This small molecule binds to this protein.
Small molecule (SMILES): Nc1ncnc2c1ncn2[C@@H]1O[C@H](CO[P](=O)(O)C[P](=O)(O)OP(=O)(O)O)[C@@H](O)[C@H]1O

Sequence of chain 1.A:
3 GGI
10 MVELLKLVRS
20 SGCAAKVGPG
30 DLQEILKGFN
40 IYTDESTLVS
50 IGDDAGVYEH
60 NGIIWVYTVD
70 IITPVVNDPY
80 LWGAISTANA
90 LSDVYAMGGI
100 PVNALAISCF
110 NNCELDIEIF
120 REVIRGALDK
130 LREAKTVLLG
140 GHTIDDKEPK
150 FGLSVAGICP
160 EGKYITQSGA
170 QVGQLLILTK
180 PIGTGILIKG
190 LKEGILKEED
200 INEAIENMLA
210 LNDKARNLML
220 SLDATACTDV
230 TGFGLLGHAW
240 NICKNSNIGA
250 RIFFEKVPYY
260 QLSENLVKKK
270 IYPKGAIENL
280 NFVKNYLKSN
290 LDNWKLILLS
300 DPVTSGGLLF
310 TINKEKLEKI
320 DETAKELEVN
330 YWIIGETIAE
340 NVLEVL

Sequence of chain 1.B:
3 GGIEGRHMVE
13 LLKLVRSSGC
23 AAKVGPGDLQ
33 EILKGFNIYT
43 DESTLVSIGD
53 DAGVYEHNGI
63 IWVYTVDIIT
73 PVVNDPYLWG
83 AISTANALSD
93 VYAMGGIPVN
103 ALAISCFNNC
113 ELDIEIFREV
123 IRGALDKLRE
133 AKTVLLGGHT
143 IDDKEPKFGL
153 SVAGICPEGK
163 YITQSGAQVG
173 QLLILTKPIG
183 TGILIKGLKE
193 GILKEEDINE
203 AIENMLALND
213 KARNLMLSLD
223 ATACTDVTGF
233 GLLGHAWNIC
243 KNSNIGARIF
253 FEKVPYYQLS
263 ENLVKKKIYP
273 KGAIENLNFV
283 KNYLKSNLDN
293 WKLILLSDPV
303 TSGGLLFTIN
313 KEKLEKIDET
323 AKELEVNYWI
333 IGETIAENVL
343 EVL

Binding-site contacts:
Ligand atom O2' contacts residue GLY140 of chain 1.B at 3.1 Å (h-bond).
Ligand atom O1B contacts residue CO1 of chain 1.D at 2.2 Å.
Ligand atom O1A contacts residue LYS25 of chain 1.A at 3.3 Å (salt-bridge).
Ligand atom N6 contacts residue SER107 of chain 1.B at 3.3 Å (h-bond).
Ligand atom O1B contacts residue CO1 of chain 1.I at 2.5 Å.
Ligand atom O2B contacts residue ASP53 of chain 1.A at 3.1 Å (salt-bridge).
Ligand atom O3' contacts residue ASP52 of chain 1.A at 2.9 Å (salt-bridge).
Ligand atom O1G contacts residue THR230 of chain 1.A at 3.1 Å (h-bond).
Ligand atom N3 contacts residue GLY140 of chain 1.B at 3.4 Å (h-bond).
Ligand atom PB contacts residue CO1 of chain 1.C at 3.2 Å.
Ligand atom O1B contacts residue ASP69 of chain 1.A at 3.1 Å (salt-bridge).
Ligand atom O3G contacts residue HIS141 of chain 1.B at 3.0 Å.
Ligand atom O3G contacts residue LYS25 of chain 1.A at 2.8 Å (salt-bridge).
Ligand atom N7 contacts residue HIS141 of chain 1.B at 3.4 Å (h-bond).
Ligand atom O1G contacts residue CO1 of chain 1.D at 2.2 Å.
Ligand atom O2G contacts residue LYS25 of chain 1.A at 3.1 Å.
Ligand atom PB contacts residue CO1 of chain 1.D at 3.1 Å.
Ligand atom N6 contacts residue THR142 of chain 1.B at 3.2 Å (h-bond).
Ligand atom O2G contacts residue GLY231 of chain 1.A at 2.8 Å (h-bond).
Ligand atom N7 contacts residue THR142 of chain 1.B at 3.0 Å (h-bond).
Ligand atom O2A contacts residue PHE232 of chain 1.A at 3.3 Å.
Ligand atom C8 contacts residue GLY140 of chain 1.B at 3.4 Å.
Ligand atom PG contacts residue CO1 of chain 1.I at 3.2 Å.
Ligand atom O3' contacts residue GLY51 of chain 1.A at 2.9 Å (h-bond).
Ligand atom N3 contacts residue GLY139 of chain 1.B at 3.3 Å.
Ligand atom PG contacts residue THR230 of chain 1.A at 3.2 Å.
Ligand atom O3G contacts residue ASP69 of chain 1.A at 3.3 Å (salt-bridge).
Ligand atom O2B contacts residue ASP92 of chain 1.A at 3.0 Å (salt-bridge).
Ligand atom O2G contacts residue THR230 of chain 1.A at 2.9 Å (h-bond).
Ligand atom C2' contacts residue GLY140 of chain 1.B at 3.4 Å.
Ligand atom O1B contacts residue CO1 of chain 1.E at 2.8 Å.
Ligand atom O1A contacts residue CO1 of chain 1.I at 2.0 Å.
Ligand atom PG contacts residue CO1 of chain 1.D at 3.2 Å.
Ligand atom PA contacts residue CO1 of chain 1.I at 3.3 Å.
Ligand atom O3G contacts residue CO1 of chain 1.I at 2.0 Å.
Ligand atom O1A contacts residue HIS141 of chain 1.B at 3.1 Å (h-bond).
Ligand atom O1B contacts residue ASP92 of chain 1.A at 3.1 Å (salt-bridge).
Ligand atom O3B contacts residue THR230 of chain 1.A at 3.3 Å (h-bond).
Ligand atom O2B contacts residue CO1 of chain 1.C at 2.0 Å.
Ligand atom O2A contacts residue LYS25 of chain 1.A at 2.8 Å (salt-bridge).